Sequence of chain 1.B:
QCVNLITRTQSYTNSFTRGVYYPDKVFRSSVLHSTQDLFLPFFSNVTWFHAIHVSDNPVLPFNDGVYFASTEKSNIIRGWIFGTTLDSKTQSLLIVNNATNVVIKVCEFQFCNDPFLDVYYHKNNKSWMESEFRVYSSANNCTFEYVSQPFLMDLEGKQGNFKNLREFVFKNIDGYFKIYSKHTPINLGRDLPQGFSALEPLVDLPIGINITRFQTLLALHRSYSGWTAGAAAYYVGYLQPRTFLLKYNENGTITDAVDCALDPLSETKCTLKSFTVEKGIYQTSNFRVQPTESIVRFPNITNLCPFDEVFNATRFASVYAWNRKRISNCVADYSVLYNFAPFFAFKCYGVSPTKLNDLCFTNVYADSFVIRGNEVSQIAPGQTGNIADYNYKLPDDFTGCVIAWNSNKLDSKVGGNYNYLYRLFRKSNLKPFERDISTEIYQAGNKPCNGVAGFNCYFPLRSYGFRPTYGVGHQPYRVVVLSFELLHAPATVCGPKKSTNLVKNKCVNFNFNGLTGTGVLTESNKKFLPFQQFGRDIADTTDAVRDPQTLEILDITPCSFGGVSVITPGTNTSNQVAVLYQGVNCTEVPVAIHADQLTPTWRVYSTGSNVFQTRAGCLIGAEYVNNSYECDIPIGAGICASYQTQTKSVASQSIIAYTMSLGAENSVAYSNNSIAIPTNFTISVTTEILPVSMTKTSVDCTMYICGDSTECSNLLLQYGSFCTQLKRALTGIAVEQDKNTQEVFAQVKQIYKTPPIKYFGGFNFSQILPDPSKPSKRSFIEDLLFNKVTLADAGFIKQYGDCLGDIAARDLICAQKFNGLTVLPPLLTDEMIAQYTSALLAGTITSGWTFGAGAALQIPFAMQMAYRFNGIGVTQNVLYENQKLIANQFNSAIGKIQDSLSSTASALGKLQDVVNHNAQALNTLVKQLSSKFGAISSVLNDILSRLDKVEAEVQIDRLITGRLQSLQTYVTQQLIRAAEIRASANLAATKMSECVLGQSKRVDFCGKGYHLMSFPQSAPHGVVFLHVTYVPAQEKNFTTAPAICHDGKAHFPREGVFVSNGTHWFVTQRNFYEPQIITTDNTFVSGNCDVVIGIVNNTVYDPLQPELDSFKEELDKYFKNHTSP

Sequence of chain 1.A:
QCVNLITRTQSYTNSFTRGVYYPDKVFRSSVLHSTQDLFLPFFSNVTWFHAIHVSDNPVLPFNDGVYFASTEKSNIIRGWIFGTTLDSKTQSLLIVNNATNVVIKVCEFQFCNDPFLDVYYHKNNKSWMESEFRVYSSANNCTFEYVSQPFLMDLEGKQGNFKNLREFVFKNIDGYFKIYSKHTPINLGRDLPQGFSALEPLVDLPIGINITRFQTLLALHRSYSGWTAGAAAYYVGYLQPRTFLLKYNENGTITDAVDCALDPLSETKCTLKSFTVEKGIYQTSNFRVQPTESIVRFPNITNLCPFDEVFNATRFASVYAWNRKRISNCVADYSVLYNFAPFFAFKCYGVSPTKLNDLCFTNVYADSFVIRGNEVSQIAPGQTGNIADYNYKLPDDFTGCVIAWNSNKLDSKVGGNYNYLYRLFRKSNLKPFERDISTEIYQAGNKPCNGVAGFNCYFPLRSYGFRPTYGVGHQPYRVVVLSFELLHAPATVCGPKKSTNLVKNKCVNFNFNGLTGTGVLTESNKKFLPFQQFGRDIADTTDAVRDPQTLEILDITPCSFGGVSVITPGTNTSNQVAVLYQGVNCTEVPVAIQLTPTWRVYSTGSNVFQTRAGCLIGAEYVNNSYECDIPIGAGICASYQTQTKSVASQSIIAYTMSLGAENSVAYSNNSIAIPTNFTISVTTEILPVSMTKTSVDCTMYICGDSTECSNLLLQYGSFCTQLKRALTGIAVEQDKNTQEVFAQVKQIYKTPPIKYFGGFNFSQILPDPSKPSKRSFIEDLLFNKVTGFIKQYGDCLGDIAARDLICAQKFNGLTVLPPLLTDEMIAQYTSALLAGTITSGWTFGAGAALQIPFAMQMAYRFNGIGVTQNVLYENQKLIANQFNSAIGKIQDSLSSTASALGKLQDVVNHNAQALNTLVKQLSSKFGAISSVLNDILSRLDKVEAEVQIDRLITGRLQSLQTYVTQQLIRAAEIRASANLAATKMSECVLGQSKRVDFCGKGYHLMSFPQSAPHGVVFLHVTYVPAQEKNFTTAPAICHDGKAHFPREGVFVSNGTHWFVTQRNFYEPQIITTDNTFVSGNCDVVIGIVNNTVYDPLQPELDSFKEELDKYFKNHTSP

This protein binds this small molecule.
Small molecule (SMILES): CC(=O)N[C@@H]1[C@@H](O)[C@H](O)[C@@H](CO)O[C@H]1O

Binding-site contacts:
Ligand atom C6 contacts residue TYR793 of chain 1.B at 3.9 Å (hydrophobic).
Ligand atom C5 contacts residue TYR793 of chain 1.B at 3.8 Å (hydrophobic).
Ligand atom C8 contacts residue SER705 of chain 1.A at 4.0 Å.
Ligand atom N2 contacts residue ILE791 of chain 1.B at 4.2 Å.
Ligand atom C1 contacts residue ASN706 of chain 1.A at 1.4 Å.
Ligand atom C5 contacts residue ASN706 of chain 1.A at 3.6 Å.
Ligand atom C8 contacts residue ASN706 of chain 1.A at 4.2 Å.
Ligand atom C7 contacts residue ASN706 of chain 1.A at 3.5 Å.
Ligand atom C2 contacts residue ASN706 of chain 1.A at 2.6 Å.
Ligand atom C3 contacts residue ILE791 of chain 1.B at 4.5 Å (hydrophobic).
Ligand atom O5 contacts residue TYR793 of chain 1.B at 3.5 Å.
Ligand atom C1 contacts residue TYR793 of chain 1.B at 3.4 Å (hydrophobic).
Ligand atom O5 contacts residue ASN706 of chain 1.A at 2.3 Å (h-bond).
Ligand atom N2 contacts residue ASN706 of chain 1.A at 3.1 Å (h-bond).
Ligand atom C3 contacts residue ASN706 of chain 1.A at 3.9 Å.
Ligand atom C4 contacts residue ASN706 of chain 1.A at 4.2 Å.
Ligand atom C7 contacts residue ILE791 of chain 1.B at 4.5 Å (hydrophobic).
Ligand atom O7 contacts residue ASN706 of chain 1.A at 3.8 Å.
Ligand atom C8 contacts residue ILE791 of chain 1.B at 4.3 Å (hydrophobic).